Sequence of chain 1.A:
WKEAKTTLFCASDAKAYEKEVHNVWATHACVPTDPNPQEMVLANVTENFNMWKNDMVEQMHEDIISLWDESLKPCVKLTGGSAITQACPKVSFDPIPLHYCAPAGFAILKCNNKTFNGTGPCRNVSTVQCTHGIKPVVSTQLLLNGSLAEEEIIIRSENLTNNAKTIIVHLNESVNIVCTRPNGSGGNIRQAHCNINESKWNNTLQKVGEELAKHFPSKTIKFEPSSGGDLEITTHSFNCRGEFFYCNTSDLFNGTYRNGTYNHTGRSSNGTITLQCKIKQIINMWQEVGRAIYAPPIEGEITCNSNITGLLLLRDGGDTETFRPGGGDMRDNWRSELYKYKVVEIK

Binding-site contacts:
Ligand atom C8 contacts residue GLU176 of chain 1.A at 3.4 Å.
Ligand atom C2 contacts residue GLU176 of chain 1.A at 3.7 Å.
Ligand atom C1 contacts residue ILE178 of chain 1.A at 4.0 Å (hydrophobic).
Ligand atom C3 contacts residue ASN197 of chain 1.A at 3.8 Å.
Ligand atom C3 contacts residue LYS236 of chain 1.A at 4.3 Å.
Ligand atom C6 contacts residue ILE178 of chain 1.A at 4.1 Å (hydrophobic).
Ligand atom O5 contacts residue ASN197 of chain 1.A at 2.4 Å (h-bond).
Ligand atom C4 contacts residue LYS236 of chain 1.A at 4.3 Å.
Ligand atom C1 contacts residue GLU176 of chain 1.A at 3.6 Å.
Ligand atom C2 contacts residue ASN197 of chain 1.A at 2.5 Å.
Ligand atom O6 contacts residue ILE178 of chain 1.A at 2.9 Å (h-bond).
Ligand atom C5 contacts residue ILE178 of chain 1.A at 4.3 Å (hydrophobic).
Ligand atom C1 contacts residue GLU177 of chain 1.A at 3.8 Å.
Ligand atom C5 contacts residue GLU177 of chain 1.A at 4.2 Å.
Ligand atom C8 contacts residue ASN197 of chain 1.A at 4.0 Å.
Ligand atom N2 contacts residue ASN197 of chain 1.A at 2.9 Å (h-bond).
Ligand atom C4 contacts residue ASN197 of chain 1.A at 4.2 Å.
Ligand atom O6 contacts residue GLU240 of chain 1.A at 2.6 Å (salt-bridge).
Ligand atom N2 contacts residue GLU176 of chain 1.A at 4.1 Å.
Ligand atom O5 contacts residue GLU177 of chain 1.A at 3.2 Å.
Ligand atom O5 contacts residue ILE178 of chain 1.A at 3.2 Å (h-bond).
Ligand atom C1 contacts residue ASN197 of chain 1.A at 1.4 Å.
Ligand atom C6 contacts residue GLU177 of chain 1.A at 3.8 Å.
Ligand atom C2 contacts residue GLU177 of chain 1.A at 4.5 Å.
Ligand atom C6 contacts residue GLU240 of chain 1.A at 3.2 Å.
Ligand atom C5 contacts residue ASN197 of chain 1.A at 3.7 Å.
Ligand atom O5 contacts residue GLU176 of chain 1.A at 4.0 Å.
Ligand atom O4 contacts residue LYS236 of chain 1.A at 3.2 Å (salt-bridge).
Ligand atom C7 contacts residue ASN197 of chain 1.A at 3.7 Å.
Ligand atom C5 contacts residue LYS236 of chain 1.A at 4.4 Å.
Ligand atom O6 contacts residue GLU177 of chain 1.A at 3.2 Å.
Ligand atom C7 contacts residue GLU176 of chain 1.A at 4.0 Å.

A protein and the small-molecule ligand that binds it are described below.
Small molecule (SMILES): CC(=O)N[C@@H]1[C@@H](O)[C@H](O)[C@@H](CO)O[C@H]1O